Binding-site contacts:
Ligand atom O5 contacts residue ASN151 of chain 1.F at 2.3 Å (h-bond).
Ligand atom O7 contacts residue ILE180 of chain 1.F at 4.4 Å.
Ligand atom C3 contacts residue ASN151 of chain 1.F at 3.8 Å.
Ligand atom C1 contacts residue GLU152 of chain 1.F at 4.0 Å.
Ligand atom O5 contacts residue GLU179 of chain 1.F at 4.0 Å.
Ligand atom N2 contacts residue ASN151 of chain 1.F at 2.9 Å (h-bond).
Ligand atom O5 contacts residue TYR154 of chain 1.F at 4.4 Å.
Ligand atom C1 contacts residue ASN151 of chain 1.F at 1.4 Å.
Ligand atom C5 contacts residue SER153 of chain 1.F at 4.4 Å.
Ligand atom C7 contacts residue GLU179 of chain 1.F at 4.2 Å.
Ligand atom C5 contacts residue ASN151 of chain 1.F at 3.6 Å.
Ligand atom C4 contacts residue ASN151 of chain 1.F at 4.2 Å.
Ligand atom C6 contacts residue TYR154 of chain 1.F at 4.4 Å (hydrophobic).
Ligand atom O3 contacts residue GLU179 of chain 1.F at 4.1 Å.
Ligand atom C2 contacts residue GLU179 of chain 1.F at 4.1 Å.
Ligand atom O6 contacts residue TYR154 of chain 1.F at 3.6 Å.
Ligand atom C1 contacts residue GLU179 of chain 1.F at 3.9 Å.
Ligand atom C6 contacts residue SER153 of chain 1.F at 4.3 Å.
Ligand atom C7 contacts residue ASN151 of chain 1.F at 3.1 Å.
Ligand atom O7 contacts residue ASN151 of chain 1.F at 2.9 Å (h-bond).
Ligand atom C2 contacts residue ASN151 of chain 1.F at 2.4 Å.
Ligand atom O5 contacts residue GLU152 of chain 1.F at 4.4 Å.
Ligand atom O6 contacts residue SER153 of chain 1.F at 3.1 Å (h-bond).
Ligand atom C8 contacts residue ASN151 of chain 1.F at 4.2 Å.
Ligand atom O7 contacts residue GLU179 of chain 1.F at 3.2 Å (salt-bridge).
Ligand atom O7 contacts residue HIS178 of chain 1.F at 3.7 Å.
Ligand atom O5 contacts residue SER153 of chain 1.F at 3.5 Å (h-bond).
Ligand atom C1 contacts residue SER153 of chain 1.F at 4.1 Å.

A protein and the small-molecule ligand that binds it are described below.
Small molecule (SMILES): CC(=O)N[C@@H]1[C@@H](O)[C@H](O)[C@@H](CO)O[C@H]1O

Sequence of chain 1.F:
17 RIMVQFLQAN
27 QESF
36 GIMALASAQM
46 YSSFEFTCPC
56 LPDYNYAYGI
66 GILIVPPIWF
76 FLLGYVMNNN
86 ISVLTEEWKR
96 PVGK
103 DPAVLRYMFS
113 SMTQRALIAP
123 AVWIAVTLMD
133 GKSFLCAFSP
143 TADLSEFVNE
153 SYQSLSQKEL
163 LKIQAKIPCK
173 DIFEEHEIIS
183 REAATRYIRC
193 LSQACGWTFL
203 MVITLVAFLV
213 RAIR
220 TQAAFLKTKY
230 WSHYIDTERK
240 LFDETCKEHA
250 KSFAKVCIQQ